Sequence of chain 1.A:
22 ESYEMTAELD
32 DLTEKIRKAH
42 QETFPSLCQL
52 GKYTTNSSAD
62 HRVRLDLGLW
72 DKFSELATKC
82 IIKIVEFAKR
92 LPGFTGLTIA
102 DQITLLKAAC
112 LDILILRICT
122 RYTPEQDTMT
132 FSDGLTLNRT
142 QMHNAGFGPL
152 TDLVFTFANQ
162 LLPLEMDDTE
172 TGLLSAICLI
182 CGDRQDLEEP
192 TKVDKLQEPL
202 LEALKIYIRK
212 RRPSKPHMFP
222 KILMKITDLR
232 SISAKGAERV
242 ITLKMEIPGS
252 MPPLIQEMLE

This small molecule binds to this protein.
Small molecule (SMILES): C/C(=C\c1ccc(C(=O)O)cc1)c1ccc2c(c1)C(C)(C)CCC2(C)C

Binding-site contacts:
Ligand atom C2 contacts residue LEU115 of chain 1.A at 3.9 Å (hydrophobic).
Ligand atom C16 contacts residue PHE74 of chain 1.A at 3.7 Å (hydrophobic).
Ligand atom C contacts residue ILE116 of chain 1.A at 3.6 Å (hydrophobic).
Ligand atom C8 contacts residue SER133 of chain 1.A at 3.2 Å.
Ligand atom C21 contacts residue GLY237 of chain 1.A at 3.5 Å.
Ligand atom C16 contacts residue PHE148 of chain 1.A at 4.0 Å (hydrophobic).
Ligand atom C11 contacts residue PHE74 of chain 1.A at 3.5 Å (hydrophobic).
Ligand atom C contacts residue ILE119 of chain 1.A at 3.5 Å (hydrophobic).
Ligand atom C5 contacts residue ALA78 of chain 1.A at 3.5 Å (hydrophobic).
Ligand atom C10 contacts residue ILE119 of chain 1.A at 3.7 Å (hydrophobic).
Ligand atom C19 contacts residue GLY147 of chain 1.A at 4.0 Å.
Ligand atom O1 contacts residue PHE45 of chain 1.A at 3.0 Å.
Ligand atom C6 contacts residue ALA78 of chain 1.A at 3.9 Å (hydrophobic).
Ligand atom C contacts residue LEU115 of chain 1.A at 3.3 Å (hydrophobic).
Ligand atom C10 contacts residue LEU115 of chain 1.A at 3.2 Å (hydrophobic).
Ligand atom C6 contacts residue LEU77 of chain 1.A at 3.6 Å (hydrophobic).
Ligand atom C24 contacts residue LEU260 of chain 1.A at 3.7 Å (hydrophobic).
Ligand atom C21 contacts residue ARG240 of chain 1.A at 3.9 Å.
Ligand atom C14 contacts residue LEU112 of chain 1.A at 3.9 Å (hydrophobic).
Ligand atom C16 contacts residue LEU112 of chain 1.A at 4.0 Å (hydrophobic).
Ligand atom O1 contacts residue SER133 of chain 1.A at 2.6 Å (h-bond).
Ligand atom C20 contacts residue GLY237 of chain 1.A at 3.4 Å.
Ligand atom C15 contacts residue LEU112 of chain 1.A at 3.9 Å (hydrophobic).
Ligand atom O1 contacts residue ARG122 of chain 1.A at 3.1 Å (salt-bridge).
Ligand atom C23 contacts residue LEU244 of chain 1.A at 3.7 Å (hydrophobic).
Ligand atom O contacts residue PHE132 of chain 1.A at 3.7 Å.
Ligand atom C12 contacts residue ALA78 of chain 1.A at 3.9 Å (hydrophobic).
Ligand atom C6 contacts residue PHE132 of chain 1.A at 3.4 Å (hydrophobic).
Ligand atom C19 contacts residue PHE148 of chain 1.A at 3.8 Å (hydrophobic).
Ligand atom C12 contacts residue LEU115 of chain 1.A at 3.7 Å (hydrophobic).
Ligand atom C7 contacts residue PHE132 of chain 1.A at 3.7 Å (hydrophobic).
Ligand atom C18 contacts residue LEU151 of chain 1.A at 3.8 Å (hydrophobic).
Ligand atom C24 contacts residue VAL241 of chain 1.A at 3.4 Å (hydrophobic).
Ligand atom C9 contacts residue ILE119 of chain 1.A at 3.9 Å (hydrophobic).
Ligand atom O contacts residue SER133 of chain 1.A at 2.8 Å (h-bond).
Ligand atom C5 contacts residue PHE132 of chain 1.A at 3.9 Å (hydrophobic).
Ligand atom C3 contacts residue PHE74 of chain 1.A at 3.8 Å (hydrophobic).
Ligand atom C7 contacts residue CYS81 of chain 1.A at 4.0 Å (hydrophobic).
Ligand atom C20 contacts residue ARG240 of chain 1.A at 3.7 Å.
Ligand atom C12 contacts residue PHE74 of chain 1.A at 3.7 Å (hydrophobic).